Sequence of chain 1.E:
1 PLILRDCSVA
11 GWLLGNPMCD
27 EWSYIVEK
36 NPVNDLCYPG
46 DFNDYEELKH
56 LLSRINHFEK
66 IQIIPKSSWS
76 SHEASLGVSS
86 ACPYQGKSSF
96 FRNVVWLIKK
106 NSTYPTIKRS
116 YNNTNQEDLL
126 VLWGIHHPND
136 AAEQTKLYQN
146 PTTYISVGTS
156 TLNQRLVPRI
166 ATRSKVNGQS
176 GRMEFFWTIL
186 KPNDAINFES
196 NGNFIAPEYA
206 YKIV

The protein below binds the small molecule below.
Small molecule (SMILES): CC(=O)N[C@H]1[C@@H](O[C@H]2[C@H](O)[C@@H](NC(C)=O)CO[C@@H]2CO)O[C@H](CO)[C@@H](O[C@H]2O[C@H](CO[C@H]3O[C@H](CO)[C@@H](O)[C@H](O)[C@@H]3O[C@H]3O[C@H](CO)[C@@H](O[C@H]4O[C@H](CO[C@]5(C(=O)O)C[C@H](O)[C@@H](NC(C)=O)[C@H]([C@H](O)[C@H](O)CO)O5)[C@H](O)[C@H](O)[C@H]4O)[C@H](O)[C@H]3NC(C)=O)[C@@H](O)[C@H](O[C@H]3O[C@H](CO)[C@@H](O)[C@H](O)[C@@H]3O)[C@@H]2O)[C@@H]1O

Binding-site contacts:
Ligand atom C2 contacts residue ASN106 of chain 1.E at 3.6 Å.
Ligand atom C5 contacts residue ASN106 of chain 1.E at 4.0 Å.
Ligand atom O5 contacts residue ASN106 of chain 1.E at 2.8 Å (h-bond).
Ligand atom C8 contacts residue ASN106 of chain 1.E at 3.8 Å.
Ligand atom C1 contacts residue ASN106 of chain 1.E at 3.2 Å.
Ligand atom C7 contacts residue ASN106 of chain 1.E at 3.7 Å.
Ligand atom N2 contacts residue ASN106 of chain 1.E at 2.9 Å (h-bond).
Ligand atom C3 contacts residue ASN106 of chain 1.E at 4.4 Å.